Sequence of chain 1.A:
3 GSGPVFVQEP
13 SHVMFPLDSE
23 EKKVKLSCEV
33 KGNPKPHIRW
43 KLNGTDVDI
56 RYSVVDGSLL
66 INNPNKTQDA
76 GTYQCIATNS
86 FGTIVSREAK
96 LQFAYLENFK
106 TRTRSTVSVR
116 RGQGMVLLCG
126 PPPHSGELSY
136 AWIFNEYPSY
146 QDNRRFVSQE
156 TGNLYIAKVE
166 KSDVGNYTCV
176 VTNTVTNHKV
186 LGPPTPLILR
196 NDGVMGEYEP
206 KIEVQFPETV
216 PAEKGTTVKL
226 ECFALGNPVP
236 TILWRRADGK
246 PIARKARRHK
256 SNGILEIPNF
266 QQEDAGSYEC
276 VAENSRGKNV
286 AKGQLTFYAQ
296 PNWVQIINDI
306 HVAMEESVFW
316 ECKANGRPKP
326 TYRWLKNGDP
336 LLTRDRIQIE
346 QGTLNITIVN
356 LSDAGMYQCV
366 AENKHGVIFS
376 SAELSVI

Binding-site contacts:
Ligand atom O5 contacts residue THR72 of chain 1.A at 4.1 Å.
Ligand atom O5 contacts residue ASN70 of chain 1.A at 2.4 Å (h-bond).
Ligand atom C3 contacts residue ASN70 of chain 1.A at 3.4 Å.
Ligand atom O6 contacts residue ASN70 of chain 1.A at 4.4 Å.
Ligand atom O5 contacts residue GLN73 of chain 1.A at 4.0 Å.
Ligand atom O3 contacts residue ASN70 of chain 1.A at 4.2 Å.
Ligand atom O7 contacts residue PRO69 of chain 1.A at 4.3 Å.
Ligand atom C5 contacts residue THR72 of chain 1.A at 4.5 Å.
Ligand atom C1 contacts residue THR72 of chain 1.A at 4.2 Å.
Ligand atom C5 contacts residue ASN70 of chain 1.A at 3.6 Å.
Ligand atom C8 contacts residue LEU19 of chain 1.A at 3.8 Å (hydrophobic).
Ligand atom C4 contacts residue ASN70 of chain 1.A at 3.9 Å.
Ligand atom C7 contacts residue ASN70 of chain 1.A at 3.2 Å.
Ligand atom O7 contacts residue ASN70 of chain 1.A at 3.1 Å (h-bond).
Ligand atom N2 contacts residue ASN70 of chain 1.A at 2.7 Å (h-bond).
Ligand atom O6 contacts residue GLN73 of chain 1.A at 3.7 Å.
Ligand atom O6 contacts residue THR72 of chain 1.A at 4.0 Å.
Ligand atom C1 contacts residue ASN70 of chain 1.A at 1.4 Å.
Ligand atom C2 contacts residue ASN70 of chain 1.A at 2.0 Å.

A protein and the small-molecule ligand that binds it are described below.
Small molecule (SMILES): CC(=O)N[C@@H]1[C@@H](O)[C@H](O)[C@@H](CO)O[C@H]1O